Binding-site contacts:
Ligand atom CG contacts residue HIS61 of chain 1.F at 3.5 Å.
Ligand atom OXT contacts residue THR84 of chain 1.F at 3.7 Å.
Ligand atom CA contacts residue ASN174 of chain 1.F at 4.3 Å.
Ligand atom SD contacts residue TYR64 of chain 1.F at 3.5 Å.
Ligand atom C contacts residue ARG117 of chain 1.F at 3.8 Å.
Ligand atom O contacts residue ASN114 of chain 1.F at 4.2 Å.
Ligand atom OXT contacts residue ARG117 of chain 1.F at 4.0 Å.
Ligand atom O contacts residue ASN174 of chain 1.F at 2.9 Å (h-bond).
Ligand atom CA contacts residue ASN199 of chain 1.F at 3.7 Å.
Ligand atom CB contacts residue HIS61 of chain 1.F at 4.1 Å.
Ligand atom N contacts residue PHE59 of chain 1.F at 3.6 Å.
Ligand atom OXT contacts residue TYR197 of chain 1.F at 4.0 Å.
Ligand atom CE contacts residue TYR64 of chain 1.F at 3.7 Å (hydrophobic).
Ligand atom CG contacts residue TYR42 of chain 1.F at 3.7 Å (hydrophobic).
Ligand atom O contacts residue ARG117 of chain 1.F at 2.9 Å (salt-bridge).
Ligand atom OXT contacts residue HIS61 of chain 1.F at 4.2 Å.
Ligand atom CA contacts residue TYR42 of chain 1.F at 3.5 Å (hydrophobic).
Ligand atom O contacts residue HIS61 of chain 1.F at 4.3 Å.
Ligand atom SD contacts residue HIS61 of chain 1.F at 3.3 Å (h-bond).
Ligand atom CE contacts residue PHE59 of chain 1.F at 3.8 Å (hydrophobic).
Ligand atom CE contacts residue GLN60 of chain 1.F at 3.7 Å.
Ligand atom N contacts residue PHE15 of chain 1.F at 3.9 Å.
Ligand atom C contacts residue ASN174 of chain 1.F at 3.9 Å.
Ligand atom SD contacts residue GLN60 of chain 1.F at 3.9 Å.
Ligand atom CB contacts residue PHE59 of chain 1.F at 3.2 Å (hydrophobic).
Ligand atom N contacts residue ASN176 of chain 1.F at 3.4 Å (h-bond).
Ligand atom N contacts residue ASN199 of chain 1.F at 2.9 Å (h-bond).
Ligand atom C contacts residue ASN199 of chain 1.F at 3.9 Å.
Ligand atom CB contacts residue ASN199 of chain 1.F at 3.6 Å.
Ligand atom OXT contacts residue ALA85 of chain 1.F at 4.2 Å.
Ligand atom CG contacts residue ASN174 of chain 1.F at 4.0 Å.
Ligand atom CE contacts residue TYR42 of chain 1.F at 3.5 Å (hydrophobic).
Ligand atom CG contacts residue ASN114 of chain 1.F at 3.7 Å.
Ligand atom CA contacts residue PHE59 of chain 1.F at 4.0 Å (hydrophobic).
Ligand atom CA contacts residue ASN176 of chain 1.F at 3.5 Å.
Ligand atom C contacts residue HIS61 of chain 1.F at 4.2 Å.
Ligand atom SD contacts residue ASN114 of chain 1.F at 3.5 Å (h-bond).
Ligand atom CB contacts residue TYR42 of chain 1.F at 3.9 Å (hydrophobic).
Ligand atom OXT contacts residue ASN199 of chain 1.F at 2.9 Å (h-bond).
Ligand atom CB contacts residue GLN60 of chain 1.F at 4.0 Å.

Sequence of chain 1.F:
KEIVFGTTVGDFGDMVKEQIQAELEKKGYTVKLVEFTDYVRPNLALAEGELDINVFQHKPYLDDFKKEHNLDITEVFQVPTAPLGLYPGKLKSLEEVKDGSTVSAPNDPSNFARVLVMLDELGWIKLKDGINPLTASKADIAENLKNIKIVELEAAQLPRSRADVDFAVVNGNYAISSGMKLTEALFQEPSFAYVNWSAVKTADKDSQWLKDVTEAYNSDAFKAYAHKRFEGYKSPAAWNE

A protein and the small-molecule ligand that binds it are described below.
Small molecule (SMILES): CSCC[C@H](N)C(=O)O